The protein below binds the small molecule below.
Small molecule (SMILES): CC(=O)N[C@H]1[C@H](O[C@@H]2[C@H](O)[C@@H](O)[C@H](O)O[C@@H]2CO)O[C@H](CO)[C@H](O)[C@@H]1O[C@@H]1O[C@H](CO)[C@H](O)[C@H](O[C@]2(C(=O)O)C[C@H](O)[C@@H](NC(C)=O)[C@H]([C@H](O)[C@@H](CO)O[C@]3(C(=O)O)C[C@H](O)[C@@H](NC(C)=O)[C@H]([C@H](O)[C@H](O)CO)O3)O2)[C@H]1O

Sequence of chain 1.B:
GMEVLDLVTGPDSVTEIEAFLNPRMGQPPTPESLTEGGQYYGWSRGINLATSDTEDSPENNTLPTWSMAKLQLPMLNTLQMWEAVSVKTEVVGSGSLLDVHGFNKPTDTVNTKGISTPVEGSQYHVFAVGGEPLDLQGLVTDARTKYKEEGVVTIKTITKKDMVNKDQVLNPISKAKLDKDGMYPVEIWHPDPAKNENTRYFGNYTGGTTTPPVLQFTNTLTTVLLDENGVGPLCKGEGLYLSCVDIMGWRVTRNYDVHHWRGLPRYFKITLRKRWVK

Binding-site contacts:
Ligand atom O10 contacts residue ASN261 of chain 1.A at 3.3 Å (h-bond).
Ligand atom C9 contacts residue GLU36 of chain 1.A at 3.4 Å.
Ligand atom C6 contacts residue THR62 of chain 1.A at 3.6 Å.
Ligand atom C9 contacts residue ARG45 of chain 1.A at 3.8 Å.
Ligand atom N5 contacts residue THR35 of chain 1.A at 2.9 Å (h-bond).
Ligand atom C11 contacts residue THR35 of chain 1.A at 3.7 Å.
Ligand atom C11 contacts residue ASP53 of chain 1.B at 3.5 Å.
Ligand atom O9 contacts residue ARG45 of chain 1.A at 3.0 Å (salt-bridge).
Ligand atom O1A contacts residue GLY46 of chain 1.A at 2.8 Å (h-bond).
Ligand atom C6 contacts residue THR35 of chain 1.A at 3.6 Å.
Ligand atom O1A contacts residue HIS266 of chain 1.A at 3.3 Å.
Ligand atom O4 contacts residue THR259 of chain 1.A at 3.5 Å.
Ligand atom O6 contacts residue GLU59 of chain 1.A at 3.2 Å.
Ligand atom O4 contacts residue HIS266 of chain 1.A at 2.8 Å (h-bond).
Ligand atom C6 contacts residue ASN61 of chain 1.A at 3.3 Å.
Ligand atom C11 contacts residue GLU36 of chain 1.A at 3.5 Å.
Ligand atom C10 contacts residue THR35 of chain 1.A at 3.8 Å.
Ligand atom O1B contacts residue GLN39 of chain 1.A at 3.7 Å.
Ligand atom C6 contacts residue TYR40 of chain 1.A at 3.4 Å (hydrophobic).
Ligand atom C7 contacts residue THR35 of chain 1.A at 3.7 Å.
Ligand atom C3 contacts residue HIS266 of chain 1.A at 3.6 Å.
Ligand atom C6 contacts residue GLU59 of chain 1.A at 3.4 Å.
Ligand atom O1B contacts residue TYR40 of chain 1.A at 2.7 Å (h-bond).
Ligand atom C4 contacts residue HIS266 of chain 1.A at 3.4 Å.
Ligand atom O6 contacts residue ASN61 of chain 1.A at 2.7 Å (h-bond).
Ligand atom C1 contacts residue TYR40 of chain 1.A at 3.4 Å (hydrophobic).
Ligand atom C1 contacts residue ARG45 of chain 1.A at 3.4 Å.
Ligand atom C6 contacts residue GLY46 of chain 1.A at 3.6 Å.
Ligand atom O4 contacts residue GLY46 of chain 1.A at 2.6 Å (h-bond).
Ligand atom C5 contacts residue TYR40 of chain 1.A at 3.5 Å (hydrophobic).
Ligand atom O1A contacts residue TYR40 of chain 1.A at 3.4 Å (h-bond).
Ligand atom O8 contacts residue ARG45 of chain 1.A at 3.0 Å (salt-bridge).
Ligand atom C4 contacts residue TYR40 of chain 1.A at 3.7 Å (hydrophobic).
Ligand atom O1B contacts residue ARG45 of chain 1.A at 2.7 Å (salt-bridge).
Ligand atom C8 contacts residue ARG45 of chain 1.A at 3.6 Å.
Ligand atom C5 contacts residue THR35 of chain 1.A at 3.7 Å.
Ligand atom C4 contacts residue GLY46 of chain 1.A at 3.5 Å.
Ligand atom O8 contacts residue TYR40 of chain 1.A at 3.9 Å.
Ligand atom N5 contacts residue TYR40 of chain 1.A at 2.9 Å (h-bond).
Ligand atom O1A contacts residue ARG45 of chain 1.A at 3.1 Å (salt-bridge).

Sequence of chain 1.A:
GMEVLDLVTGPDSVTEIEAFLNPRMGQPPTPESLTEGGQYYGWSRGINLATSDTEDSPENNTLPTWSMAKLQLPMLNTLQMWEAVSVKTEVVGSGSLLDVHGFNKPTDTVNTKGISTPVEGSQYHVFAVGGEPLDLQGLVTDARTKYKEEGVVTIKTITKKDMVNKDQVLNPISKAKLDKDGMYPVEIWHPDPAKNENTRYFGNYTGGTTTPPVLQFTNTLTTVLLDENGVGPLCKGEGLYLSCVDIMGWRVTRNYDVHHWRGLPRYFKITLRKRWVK